The protein below binds the small molecule below.
Small molecule (SMILES): CC(=O)N[C@@H]1[C@@H](O)[C@H](O)[C@@H](CO)O[C@H]1O

Binding-site contacts:
Ligand atom C2 contacts residue THR145 of chain 44.F at 4.1 Å.
Ligand atom C1 contacts residue THR145 of chain 44.F at 3.4 Å.
Ligand atom C8 contacts residue LEU147 of chain 44.F at 3.4 Å (hydrophobic).
Ligand atom C3 contacts residue THR145 of chain 44.F at 4.1 Å.
Ligand atom C2 contacts residue ASN103 of chain 44.F at 3.2 Å.
Ligand atom C8 contacts residue VAL146 of chain 44.F at 4.5 Å (hydrophobic).
Ligand atom O7 contacts residue LEU147 of chain 44.F at 3.0 Å.
Ligand atom C5 contacts residue THR145 of chain 44.F at 4.0 Å.
Ligand atom C3 contacts residue ASN103 of chain 44.F at 4.5 Å.
Ligand atom N2 contacts residue LEU147 of chain 44.F at 3.6 Å.
Ligand atom C2 contacts residue LEU147 of chain 44.F at 4.3 Å (hydrophobic).
Ligand atom O5 contacts residue THR145 of chain 44.F at 4.0 Å.
Ligand atom N2 contacts residue THR145 of chain 44.F at 4.0 Å.
Ligand atom O5 contacts residue ASN103 of chain 44.F at 2.6 Å (h-bond).
Ligand atom N2 contacts residue ASN103 of chain 44.F at 3.8 Å.
Ligand atom C5 contacts residue ASN103 of chain 44.F at 4.0 Å.
Ligand atom C7 contacts residue LEU147 of chain 44.F at 3.1 Å (hydrophobic).
Ligand atom C1 contacts residue ASN103 of chain 44.F at 1.7 Å.

Sequence of chain 44.F:
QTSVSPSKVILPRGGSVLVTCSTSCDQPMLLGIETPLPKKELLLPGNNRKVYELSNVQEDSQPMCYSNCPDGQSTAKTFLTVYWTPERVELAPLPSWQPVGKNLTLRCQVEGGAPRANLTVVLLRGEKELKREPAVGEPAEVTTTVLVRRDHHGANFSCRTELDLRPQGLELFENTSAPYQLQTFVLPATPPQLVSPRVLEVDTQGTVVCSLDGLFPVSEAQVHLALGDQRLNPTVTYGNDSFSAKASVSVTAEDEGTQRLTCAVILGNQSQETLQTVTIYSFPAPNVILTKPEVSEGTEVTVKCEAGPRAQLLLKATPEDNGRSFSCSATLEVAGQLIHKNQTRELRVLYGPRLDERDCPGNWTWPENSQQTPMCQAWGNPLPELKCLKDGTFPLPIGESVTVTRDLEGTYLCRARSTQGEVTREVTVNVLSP